A small-molecule ligand and the protein it binds are described below.
Small molecule (SMILES): COc1ccc(OCc2ccc(COc3c(Cl)cccc3Cl)cc2)c(Cl)c1

Sequence of chain 2.C:
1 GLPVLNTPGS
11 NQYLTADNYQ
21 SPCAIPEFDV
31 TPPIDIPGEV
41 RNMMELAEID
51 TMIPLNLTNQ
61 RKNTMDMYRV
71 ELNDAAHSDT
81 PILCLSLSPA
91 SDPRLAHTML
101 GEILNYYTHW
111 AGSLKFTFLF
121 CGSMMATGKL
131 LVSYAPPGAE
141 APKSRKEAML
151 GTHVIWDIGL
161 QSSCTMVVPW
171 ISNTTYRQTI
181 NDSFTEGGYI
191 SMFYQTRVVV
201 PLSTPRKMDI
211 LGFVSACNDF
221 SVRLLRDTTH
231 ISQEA

Binding-site contacts:
Ligand atom C17 contacts residue TYR159 of chain 2.A at 3.7 Å (hydrophobic).
Ligand atom O2 contacts residue VAL196 of chain 2.A at 3.4 Å.
Ligand atom C2 contacts residue PHE237 of chain 2.A at 3.6 Å (hydrophobic).
Ligand atom C13 contacts residue MET132 of chain 2.A at 3.4 Å (hydrophobic).
Ligand atom C21 contacts residue TYR205 of chain 2.A at 3.8 Å (hydrophobic).
Ligand atom O1 contacts residue PHE237 of chain 2.A at 3.8 Å.
Ligand atom C20 contacts residue ILE194 of chain 2.A at 3.8 Å (hydrophobic).
Ligand atom C21 contacts residue SER128 of chain 2.A at 3.8 Å.
Ligand atom C14 contacts residue TYR159 of chain 2.A at 3.5 Å (hydrophobic).
Ligand atom C12 contacts residue PHE134 of chain 2.A at 3.8 Å (hydrophobic).
Ligand atom C4 contacts residue MET132 of chain 2.A at 3.8 Å (hydrophobic).
Ligand atom C7 contacts residue MET132 of chain 2.A at 3.3 Å (hydrophobic).
Ligand atom C16 contacts residue ALA24 of chain 2.C at 3.8 Å (hydrophobic).
Ligand atom CL2 contacts residue ILE25 of chain 2.C at 3.4 Å.
Ligand atom C6 contacts residue TYR112 of chain 2.A at 3.7 Å (hydrophobic).
Ligand atom C21 contacts residue HIS207 of chain 2.A at 3.6 Å.
Ligand atom C3 contacts residue MET132 of chain 2.A at 3.7 Å (hydrophobic).
Ligand atom C11 contacts residue ILE110 of chain 2.A at 3.8 Å (hydrophobic).
Ligand atom O1 contacts residue ILE110 of chain 2.A at 3.7 Å.
Ligand atom CL3 contacts residue PHE134 of chain 2.A at 3.8 Å.
Ligand atom C9 contacts residue PHE237 of chain 2.A at 3.7 Å (hydrophobic).
Ligand atom C13 contacts residue PHE134 of chain 2.A at 3.7 Å (hydrophobic).
Ligand atom C9 contacts residue VAL199 of chain 2.A at 3.6 Å (hydrophobic).
Ligand atom C7 contacts residue PHE237 of chain 2.A at 3.5 Å (hydrophobic).
Ligand atom CL3 contacts residue LEU240 of chain 2.A at 3.8 Å.
Ligand atom O3 contacts residue PHE130 of chain 2.A at 3.6 Å.
Ligand atom C17 contacts residue ALA24 of chain 2.C at 3.7 Å (hydrophobic).
Ligand atom C1 contacts residue TYR205 of chain 2.A at 3.8 Å (hydrophobic).
Ligand atom CL2 contacts residue TYR159 of chain 2.A at 3.6 Å.
Ligand atom C19 contacts residue LEU240 of chain 2.A at 3.8 Å (hydrophobic).
Ligand atom C8 contacts residue MET132 of chain 2.A at 3.4 Å (hydrophobic).
Ligand atom CL2 contacts residue ALA24 of chain 2.C at 3.5 Å.
Ligand atom C5 contacts residue TYR112 of chain 2.A at 3.5 Å (hydrophobic).
Ligand atom C12 contacts residue ILE110 of chain 2.A at 3.8 Å (hydrophobic).
Ligand atom C16 contacts residue TYR159 of chain 2.A at 3.8 Å (hydrophobic).
Ligand atom O1 contacts residue MET132 of chain 2.A at 3.7 Å.
Ligand atom C10 contacts residue TYR159 of chain 2.A at 3.5 Å (hydrophobic).
Ligand atom C20 contacts residue LEU240 of chain 2.A at 3.8 Å (hydrophobic).
Ligand atom O3 contacts residue TYR112 of chain 2.A at 3.6 Å.
Ligand atom C13 contacts residue ILE110 of chain 2.A at 3.7 Å (hydrophobic).

Sequence of chain 2.A:
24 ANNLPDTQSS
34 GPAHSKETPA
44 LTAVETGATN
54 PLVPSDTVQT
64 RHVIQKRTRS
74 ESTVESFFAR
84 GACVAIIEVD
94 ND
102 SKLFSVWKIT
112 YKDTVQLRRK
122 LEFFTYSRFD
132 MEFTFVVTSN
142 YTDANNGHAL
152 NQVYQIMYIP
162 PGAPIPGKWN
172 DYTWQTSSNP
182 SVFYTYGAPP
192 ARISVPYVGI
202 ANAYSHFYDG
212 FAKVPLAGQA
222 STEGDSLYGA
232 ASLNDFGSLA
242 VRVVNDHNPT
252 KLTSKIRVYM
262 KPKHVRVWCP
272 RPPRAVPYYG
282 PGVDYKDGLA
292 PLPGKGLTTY